Binding-site contacts:
Ligand atom N2 contacts residue ASN234 of chain 1.A at 2.9 Å (h-bond).
Ligand atom C4 contacts residue ASN234 of chain 1.A at 4.2 Å.
Ligand atom C2 contacts residue ASN234 of chain 1.A at 2.5 Å.
Ligand atom C7 contacts residue ASN234 of chain 1.A at 3.2 Å.
Ligand atom C8 contacts residue ASN234 of chain 1.A at 4.4 Å.
Ligand atom O7 contacts residue ASN234 of chain 1.A at 3.1 Å (h-bond).
Ligand atom C3 contacts residue ASN234 of chain 1.A at 3.8 Å.
Ligand atom C1 contacts residue ASN234 of chain 1.A at 1.4 Å.
Ligand atom O5 contacts residue ASN234 of chain 1.A at 2.4 Å (h-bond).
Ligand atom C5 contacts residue ASN234 of chain 1.A at 3.7 Å.

Sequence of chain 1.A:
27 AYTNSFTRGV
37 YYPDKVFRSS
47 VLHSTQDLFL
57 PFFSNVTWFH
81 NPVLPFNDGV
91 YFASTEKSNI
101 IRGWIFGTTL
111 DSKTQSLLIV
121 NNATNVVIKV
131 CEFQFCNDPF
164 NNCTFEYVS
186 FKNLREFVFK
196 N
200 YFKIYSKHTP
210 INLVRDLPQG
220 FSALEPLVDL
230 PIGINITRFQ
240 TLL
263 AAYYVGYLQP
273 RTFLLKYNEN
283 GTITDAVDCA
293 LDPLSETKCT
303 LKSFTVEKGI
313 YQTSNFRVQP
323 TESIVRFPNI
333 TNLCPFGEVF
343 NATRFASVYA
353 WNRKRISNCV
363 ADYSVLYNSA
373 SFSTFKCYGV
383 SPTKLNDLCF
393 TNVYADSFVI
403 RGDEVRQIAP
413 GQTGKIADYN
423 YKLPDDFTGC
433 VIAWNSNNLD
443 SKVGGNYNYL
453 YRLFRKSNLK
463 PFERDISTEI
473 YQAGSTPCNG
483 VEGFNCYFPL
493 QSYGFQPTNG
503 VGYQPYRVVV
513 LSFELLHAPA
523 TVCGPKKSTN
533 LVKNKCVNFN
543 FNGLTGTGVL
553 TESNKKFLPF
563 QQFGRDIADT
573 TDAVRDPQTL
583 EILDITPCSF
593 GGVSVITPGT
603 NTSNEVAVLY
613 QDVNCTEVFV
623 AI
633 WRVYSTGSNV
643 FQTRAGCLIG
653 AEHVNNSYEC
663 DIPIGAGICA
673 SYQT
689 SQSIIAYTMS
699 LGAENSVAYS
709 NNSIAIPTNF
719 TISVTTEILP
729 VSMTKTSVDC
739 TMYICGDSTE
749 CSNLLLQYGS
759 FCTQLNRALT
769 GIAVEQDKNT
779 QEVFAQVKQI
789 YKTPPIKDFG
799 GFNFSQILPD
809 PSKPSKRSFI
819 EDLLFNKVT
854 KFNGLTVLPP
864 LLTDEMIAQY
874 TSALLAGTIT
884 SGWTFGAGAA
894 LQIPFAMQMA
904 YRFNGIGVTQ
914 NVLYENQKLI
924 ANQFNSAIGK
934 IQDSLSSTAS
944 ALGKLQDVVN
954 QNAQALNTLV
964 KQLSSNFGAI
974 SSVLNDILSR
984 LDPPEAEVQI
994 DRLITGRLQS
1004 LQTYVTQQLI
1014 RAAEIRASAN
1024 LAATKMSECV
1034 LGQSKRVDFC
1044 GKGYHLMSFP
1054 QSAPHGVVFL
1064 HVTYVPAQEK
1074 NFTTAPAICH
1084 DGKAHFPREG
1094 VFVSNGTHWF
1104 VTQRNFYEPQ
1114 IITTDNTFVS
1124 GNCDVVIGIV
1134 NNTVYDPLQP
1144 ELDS

This small molecule binds to this protein.
Small molecule (SMILES): CC(=O)N[C@@H]1[C@@H](O)[C@H](O)[C@@H](CO)O[C@H]1O